This protein binds this small molecule.
Small molecule (SMILES): OC[C@H]1O[C@@](CO)(O[C@H]2O[C@H](CO)[C@@H](O)[C@H](O)[C@H]2O)[C@@H](O)[C@@H]1O

Binding-site contacts:
Ligand atom O2 contacts residue MET217 of chain 25.A at 3.3 Å (h-bond).
Ligand atom O5 contacts residue LEU103 of chain 25.A at 3.0 Å (h-bond).
Ligand atom O3 contacts residue MET217 of chain 25.A at 2.5 Å (h-bond).
Ligand atom O5 contacts residue LEU103 of chain 25.A at 3.3 Å.
Ligand atom O4 contacts residue HIS263 of chain 25.A at 2.6 Å.
Ligand atom O6 contacts residue LEU103 of chain 25.A at 3.3 Å.
Ligand atom C5 contacts residue LEU103 of chain 25.A at 3.0 Å (hydrophobic).
Ligand atom O3 contacts residue ASN215 of chain 25.A at 2.1 Å.
Ligand atom C3 contacts residue ASN215 of chain 25.A at 3.5 Å.
Ligand atom O3 contacts residue ILE101 of chain 25.A at 3.5 Å.
Ligand atom O1 contacts residue MET195 of chain 25.A at 3.8 Å.
Ligand atom O4 contacts residue ASN215 of chain 25.A at 3.4 Å (h-bond).
Ligand atom O6 contacts residue LEU103 of chain 25.A at 4.0 Å.
Ligand atom C5 contacts residue LEU103 of chain 25.A at 3.5 Å (hydrophobic).
Ligand atom C6 contacts residue ILE101 of chain 25.A at 3.2 Å (hydrophobic).
Ligand atom O2 contacts residue TYR193 of chain 25.A at 3.9 Å.
Ligand atom C6 contacts residue HIS241 of chain 25.A at 3.7 Å.
Ligand atom O4 contacts residue THR102 of chain 25.A at 3.8 Å.
Ligand atom C4 contacts residue HIS263 of chain 25.A at 3.7 Å.
Ligand atom C6 contacts residue LEU103 of chain 25.A at 3.2 Å (hydrophobic).
Ligand atom C2 contacts residue MET217 of chain 25.A at 3.5 Å (hydrophobic).
Ligand atom O2 contacts residue MET195 of chain 25.A at 3.6 Å.
Ligand atom C3 contacts residue MET217 of chain 25.A at 3.2 Å (hydrophobic).
Ligand atom O6 contacts residue HIS241 of chain 25.A at 4.0 Å.
Ligand atom O6 contacts residue ILE101 of chain 25.A at 2.1 Å (h-bond).
Ligand atom O1 contacts residue TYR194 of chain 25.A at 3.8 Å.
Ligand atom C5 contacts residue HIS263 of chain 25.A at 3.9 Å.
Ligand atom C1 contacts residue MET195 of chain 25.A at 3.2 Å (hydrophobic).
Ligand atom C5 contacts residue THR102 of chain 25.A at 2.8 Å.
Ligand atom C4 contacts residue ASN215 of chain 25.A at 4.0 Å.
Ligand atom O1 contacts residue GLN104 of chain 25.A at 3.9 Å.
Ligand atom O4 contacts residue ILE101 of chain 25.A at 4.0 Å.
Ligand atom O3 contacts residue TYR194 of chain 25.A at 3.9 Å.
Ligand atom C6 contacts residue THR102 of chain 25.A at 1.9 Å.
Ligand atom O6 contacts residue THR102 of chain 25.A at 2.4 Å.
Ligand atom C2 contacts residue TYR193 of chain 25.A at 3.8 Å (hydrophobic).
Ligand atom O2 contacts residue ASN215 of chain 25.A at 3.5 Å.
Ligand atom O5 contacts residue THR102 of chain 25.A at 3.6 Å.
Ligand atom C6 contacts residue LEU103 of chain 25.A at 2.7 Å (hydrophobic).
Ligand atom C4 contacts residue THR102 of chain 25.A at 3.9 Å.

Sequence of chain 25.A:
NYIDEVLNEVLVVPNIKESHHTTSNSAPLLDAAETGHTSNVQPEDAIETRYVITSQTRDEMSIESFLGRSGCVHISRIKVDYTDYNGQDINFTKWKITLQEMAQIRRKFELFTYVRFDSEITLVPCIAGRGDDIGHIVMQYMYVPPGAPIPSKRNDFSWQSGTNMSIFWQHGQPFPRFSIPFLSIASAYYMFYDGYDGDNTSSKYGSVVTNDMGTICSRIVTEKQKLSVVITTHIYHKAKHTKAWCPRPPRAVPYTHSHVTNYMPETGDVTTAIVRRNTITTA